Sequence of chain 1.A:
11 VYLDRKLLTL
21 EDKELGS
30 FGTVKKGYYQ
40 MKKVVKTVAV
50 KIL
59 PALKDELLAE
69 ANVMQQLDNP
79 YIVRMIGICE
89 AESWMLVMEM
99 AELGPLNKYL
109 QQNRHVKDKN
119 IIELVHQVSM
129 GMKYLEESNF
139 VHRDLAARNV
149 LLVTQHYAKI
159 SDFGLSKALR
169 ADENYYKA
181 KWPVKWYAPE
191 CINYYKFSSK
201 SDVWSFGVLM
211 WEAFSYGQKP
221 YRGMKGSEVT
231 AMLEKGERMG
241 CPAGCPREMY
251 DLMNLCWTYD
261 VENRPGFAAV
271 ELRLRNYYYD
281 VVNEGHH

The small molecule below binds the protein below.
Small molecule (SMILES): CCc1cccc(Nc2cc(N[C@@H]3CCCC[C@@H]3N)nnc2C(N)=O)n1

Binding-site contacts:
Ligand atom C3 contacts residue GLY102 of chain 1.A at 3.9 Å.
Ligand atom C15 contacts residue ALA48 of chain 1.A at 3.3 Å (hydrophobic).
Ligand atom C24 contacts residue ASP160 of chain 1.A at 3.6 Å.
Ligand atom C20 contacts residue ASP160 of chain 1.A at 3.7 Å.
Ligand atom C3 contacts residue PRO103 of chain 1.A at 3.9 Å (hydrophobic).
Ligand atom N18 contacts residue ASP160 of chain 1.A at 2.8 Å (salt-bridge).
Ligand atom C21 contacts residue LYS106 of chain 1.A at 3.8 Å.
Ligand atom N7 contacts residue LEU149 of chain 1.A at 3.6 Å.
Ligand atom N13 contacts residue MET96 of chain 1.A at 3.6 Å.
Ligand atom N12 contacts residue SER159 of chain 1.A at 3.8 Å.
Ligand atom N17 contacts residue GLU97 of chain 1.A at 2.9 Å (salt-bridge).
Ligand atom C2 contacts residue GLY102 of chain 1.A at 3.5 Å.
Ligand atom C1 contacts residue MET98 of chain 1.A at 3.9 Å (hydrophobic).
Ligand atom N25 contacts residue ASP160 of chain 1.A at 2.7 Å (salt-bridge).
Ligand atom C15 contacts residue GLU97 of chain 1.A at 3.8 Å.
Ligand atom C21 contacts residue ARG146 of chain 1.A at 3.8 Å.
Ligand atom C10 contacts residue LEU149 of chain 1.A at 3.9 Å (hydrophobic).
Ligand atom C1 contacts residue ALA99 of chain 1.A at 3.6 Å (hydrophobic).
Ligand atom O16 contacts residue ALA99 of chain 1.A at 2.9 Å (h-bond).
Ligand atom C9 contacts residue LEU149 of chain 1.A at 3.5 Å (hydrophobic).
Ligand atom C1 contacts residue GLY102 of chain 1.A at 3.8 Å.
Ligand atom C4 contacts residue PRO103 of chain 1.A at 3.8 Å (hydrophobic).
Ligand atom C6 contacts residue LEU149 of chain 1.A at 3.8 Å (hydrophobic).
Ligand atom N17 contacts residue VAL81 of chain 1.A at 3.8 Å.
Ligand atom N17 contacts residue MET96 of chain 1.A at 3.7 Å.
Ligand atom C20 contacts residue ARG146 of chain 1.A at 3.6 Å.
Ligand atom C11 contacts residue ASP160 of chain 1.A at 3.8 Å.
Ligand atom N25 contacts residue ASN147 of chain 1.A at 2.9 Å (h-bond).
Ligand atom O16 contacts residue ALA48 of chain 1.A at 3.2 Å.
Ligand atom C19 contacts residue ASP160 of chain 1.A at 3.6 Å.
Ligand atom N25 contacts residue ARG146 of chain 1.A at 2.8 Å (salt-bridge).
Ligand atom C21 contacts residue PRO103 of chain 1.A at 3.7 Å (hydrophobic).
Ligand atom O16 contacts residue GLU97 of chain 1.A at 3.7 Å.
Ligand atom C14 contacts residue ALA48 of chain 1.A at 3.9 Å (hydrophobic).
Ligand atom O16 contacts residue MET98 of chain 1.A at 3.7 Å.
Ligand atom N17 contacts residue ALA48 of chain 1.A at 3.5 Å.
Ligand atom N12 contacts residue ASP160 of chain 1.A at 3.7 Å.
Ligand atom C15 contacts residue ALA99 of chain 1.A at 3.9 Å (hydrophobic).
Ligand atom C26 contacts residue LEU25 of chain 1.A at 3.7 Å (hydrophobic).
Ligand atom C26 contacts residue GLY26 of chain 1.A at 3.6 Å.